This small molecule binds to this protein.
Small molecule (SMILES): CC(=O)N[C@H]1[C@H](O[C@H]2[C@H](O)[C@@H](NC(C)=O)CO[C@@H]2CO)O[C@H](CO)[C@@H](O)[C@@H]1O

Binding-site contacts:
Ligand atom O7 contacts residue ASN137 of chain 1.C at 4.4 Å.
Ligand atom C1 contacts residue ASN17 of chain 1.C at 1.5 Å.
Ligand atom C1 contacts residue ASN137 of chain 1.C at 4.1 Å.
Ligand atom O7 contacts residue ASN17 of chain 1.C at 3.2 Å (h-bond).
Ligand atom C3 contacts residue ASN17 of chain 1.C at 3.9 Å.
Ligand atom C8 contacts residue VAL16 of chain 1.C at 4.5 Å (hydrophobic).
Ligand atom O5 contacts residue ASN17 of chain 1.C at 2.4 Å (h-bond).
Ligand atom C2 contacts residue ASN17 of chain 1.C at 2.6 Å.
Ligand atom C8 contacts residue CYS15 of chain 1.C at 3.3 Å (hydrophobic).
Ligand atom C7 contacts residue ASN17 of chain 1.C at 3.2 Å.
Ligand atom C6 contacts residue ASN137 of chain 1.C at 4.0 Å.
Ligand atom N2 contacts residue ASN17 of chain 1.C at 3.1 Å (h-bond).
Ligand atom C4 contacts residue ASN17 of chain 1.C at 4.3 Å.
Ligand atom C4 contacts residue ASN137 of chain 1.C at 4.5 Å.
Ligand atom C5 contacts residue ASN17 of chain 1.C at 3.7 Å.
Ligand atom C5 contacts residue ASN137 of chain 1.C at 3.6 Å.
Ligand atom O5 contacts residue ASN137 of chain 1.C at 3.7 Å.
Ligand atom C8 contacts residue ASN17 of chain 1.C at 4.1 Å.
Ligand atom C3 contacts residue ASN137 of chain 1.C at 4.3 Å.

Sequence of chain 1.C:
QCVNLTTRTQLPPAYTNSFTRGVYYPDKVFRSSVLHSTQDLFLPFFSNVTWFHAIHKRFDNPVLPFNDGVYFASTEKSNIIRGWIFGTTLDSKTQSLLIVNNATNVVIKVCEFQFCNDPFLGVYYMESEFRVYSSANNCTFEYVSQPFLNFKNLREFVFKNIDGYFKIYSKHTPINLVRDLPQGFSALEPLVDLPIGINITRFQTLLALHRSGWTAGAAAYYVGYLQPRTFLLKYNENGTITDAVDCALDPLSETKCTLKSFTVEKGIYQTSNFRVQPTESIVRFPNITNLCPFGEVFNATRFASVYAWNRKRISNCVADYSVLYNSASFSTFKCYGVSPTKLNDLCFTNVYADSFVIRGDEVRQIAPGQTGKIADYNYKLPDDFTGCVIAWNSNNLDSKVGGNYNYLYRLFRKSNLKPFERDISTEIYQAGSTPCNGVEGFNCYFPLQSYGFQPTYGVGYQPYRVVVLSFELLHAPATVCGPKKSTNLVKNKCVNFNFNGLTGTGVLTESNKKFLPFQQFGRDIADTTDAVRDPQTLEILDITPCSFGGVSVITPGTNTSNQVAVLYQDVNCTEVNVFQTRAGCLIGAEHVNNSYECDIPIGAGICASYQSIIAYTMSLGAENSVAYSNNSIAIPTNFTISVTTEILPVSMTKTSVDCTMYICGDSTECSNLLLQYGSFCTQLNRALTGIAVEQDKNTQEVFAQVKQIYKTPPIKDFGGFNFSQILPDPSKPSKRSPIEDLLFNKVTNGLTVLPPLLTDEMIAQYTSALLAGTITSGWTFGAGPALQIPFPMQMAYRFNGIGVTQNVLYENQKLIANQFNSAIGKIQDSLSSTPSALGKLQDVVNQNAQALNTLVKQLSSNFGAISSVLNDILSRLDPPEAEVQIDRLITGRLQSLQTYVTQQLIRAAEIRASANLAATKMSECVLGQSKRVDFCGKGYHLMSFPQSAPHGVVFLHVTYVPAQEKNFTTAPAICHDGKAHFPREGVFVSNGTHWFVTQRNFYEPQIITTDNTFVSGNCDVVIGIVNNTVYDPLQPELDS